Binding-site contacts:
Ligand atom OP2 contacts residue ARG55 of chain 1.B at 2.8 Å (salt-bridge).
Ligand atom N3 contacts residue ASP57 of chain 1.B at 2.7 Å (salt-bridge).
Ligand atom C2 contacts residue CYS9 of chain 1.D at 3.5 Å (hydrophobic).
Ligand atom O4 contacts residue ASP57 of chain 1.B at 3.2 Å (salt-bridge).
Ligand atom OP2 contacts residue THR6 of chain 1.D at 3.4 Å.
Ligand atom OP2 contacts residue VAL7 of chain 1.D at 3.0 Å (h-bond).
Ligand atom OP1 contacts residue ARG55 of chain 1.B at 2.9 Å (salt-bridge).
Ligand atom OP1 contacts residue GLN54 of chain 1.B at 3.0 Å (h-bond).
Ligand atom O2' contacts residue PHE8 of chain 1.D at 3.4 Å.
Ligand atom O2 contacts residue ILE71 of chain 1.D at 3.5 Å.
Ligand atom O3' contacts residue VAL7 of chain 1.D at 3.0 Å (h-bond).
Ligand atom C4 contacts residue ASP57 of chain 1.B at 3.4 Å.
Ligand atom P contacts residue LYS69 of chain 1.D at 3.6 Å.
Ligand atom O4 contacts residue THR75 of chain 1.D at 2.6 Å (h-bond).
Ligand atom C6 contacts residue THR75 of chain 1.D at 3.5 Å.
Ligand atom O4 contacts residue ARG55 of chain 1.B at 3.5 Å (salt-bridge).
Ligand atom C5 contacts residue ARG55 of chain 1.B at 3.5 Å.
Ligand atom OP1 contacts residue LYS69 of chain 1.D at 3.4 Å (salt-bridge).
Ligand atom O4 contacts residue PRO14 of chain 1.B at 3.2 Å.
Ligand atom O4 contacts residue GLY79 of chain 1.D at 3.5 Å.
Ligand atom C2 contacts residue VAL70 of chain 1.D at 3.5 Å (hydrophobic).
Ligand atom O2' contacts residue VAL7 of chain 1.D at 2.8 Å (h-bond).
Ligand atom N3 contacts residue VAL70 of chain 1.D at 2.9 Å (h-bond).
Ligand atom OP2 contacts residue LYS69 of chain 1.D at 2.5 Å (salt-bridge).
Ligand atom N3 contacts residue ARG55 of chain 1.B at 3.5 Å (salt-bridge).
Ligand atom O2 contacts residue PHE8 of chain 1.D at 3.2 Å.
Ligand atom C2' contacts residue GLN54 of chain 1.B at 3.6 Å.
Ligand atom O2 contacts residue CYS9 of chain 1.D at 2.7 Å (h-bond).
Ligand atom OP1 contacts residue THR6 of chain 1.D at 3.3 Å.
Ligand atom C4 contacts residue ARG55 of chain 1.B at 3.2 Å.
Ligand atom C4 contacts residue THR75 of chain 1.D at 3.4 Å.
Ligand atom O4 contacts residue LEU72 of chain 1.D at 2.9 Å (h-bond).
Ligand atom O2' contacts residue PRO14 of chain 1.B at 3.3 Å.
Ligand atom C5 contacts residue THR75 of chain 1.D at 3.5 Å.
Ligand atom O2 contacts residue VAL70 of chain 1.D at 3.3 Å (h-bond).
Ligand atom O5' contacts residue LYS69 of chain 1.D at 3.0 Å (salt-bridge).
Ligand atom P contacts residue ARG55 of chain 1.B at 3.5 Å.
Ligand atom N3 contacts residue CYS9 of chain 1.D at 2.8 Å (h-bond).
Ligand atom O2' contacts residue GLN54 of chain 1.B at 2.8 Å (h-bond).
Ligand atom O5' contacts residue LYS69 of chain 1.D at 3.4 Å (salt-bridge).

Sequence of chain 1.D:
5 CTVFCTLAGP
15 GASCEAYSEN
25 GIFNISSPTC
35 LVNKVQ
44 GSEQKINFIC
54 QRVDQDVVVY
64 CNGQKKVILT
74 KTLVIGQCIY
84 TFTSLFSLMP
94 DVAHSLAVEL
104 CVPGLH

Sequence of chain 1.B:
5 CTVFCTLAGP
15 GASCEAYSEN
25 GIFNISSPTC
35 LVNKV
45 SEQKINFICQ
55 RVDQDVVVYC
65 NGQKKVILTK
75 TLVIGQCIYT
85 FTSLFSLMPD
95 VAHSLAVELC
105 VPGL

A small-molecule ligand and the protein it binds are described below.
Small molecule (SMILES): O=c1ccn([C@@H]2O[C@H](CO[P](=O)(O)O[C@H]3[C@@H](O)[C@H](n4ccc(=O)[nH]c4=O)O[C@@H]3CO[P](=O)(O)O[C@H]3[C@@H](O)[C@H](n4ccc(=O)[nH]c4=O)O[C@@H]3COP(=O)=O)[C@@H](OP(=O)(O)O)[C@H]2O)c(=O)[nH]1